Sequence of chain 1.C:
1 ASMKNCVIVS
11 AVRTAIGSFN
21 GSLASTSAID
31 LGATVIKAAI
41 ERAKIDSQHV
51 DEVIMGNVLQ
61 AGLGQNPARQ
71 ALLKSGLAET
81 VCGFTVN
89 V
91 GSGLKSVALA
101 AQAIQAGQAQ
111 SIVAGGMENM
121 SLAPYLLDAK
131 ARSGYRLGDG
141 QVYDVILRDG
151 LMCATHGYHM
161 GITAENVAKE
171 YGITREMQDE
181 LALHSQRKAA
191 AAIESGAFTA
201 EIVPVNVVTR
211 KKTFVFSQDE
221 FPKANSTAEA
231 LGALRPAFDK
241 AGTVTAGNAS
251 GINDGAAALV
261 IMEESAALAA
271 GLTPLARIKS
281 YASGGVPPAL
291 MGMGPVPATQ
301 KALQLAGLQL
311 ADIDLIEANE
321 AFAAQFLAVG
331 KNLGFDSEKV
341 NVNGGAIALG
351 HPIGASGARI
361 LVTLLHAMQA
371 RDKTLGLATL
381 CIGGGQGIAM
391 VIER

Binding-site contacts:
Ligand atom S1P contacts residue ALA321 of chain 1.C at 3.6 Å.
Ligand atom C2P contacts residue ALA321 of chain 1.C at 3.7 Å (hydrophobic).
Ligand atom S1P contacts residue MET291 of chain 1.C at 3.5 Å.
Ligand atom CCP contacts residue ALA246 of chain 1.C at 3.9 Å (hydrophobic).
Ligand atom O5P contacts residue PHE322 of chain 1.C at 3.4 Å.
Ligand atom C2P contacts residue HIS351 of chain 1.C at 4.0 Å.
Ligand atom N4P contacts residue LEU151 of chain 1.C at 3.7 Å.
Ligand atom C6P contacts residue SER250 of chain 1.C at 4.1 Å.
Ligand atom O5P contacts residue HIS159 of chain 1.C at 3.5 Å.
Ligand atom C3P contacts residue LEU151 of chain 1.C at 3.8 Å (hydrophobic).
Ligand atom S1P contacts residue CSX90 of chain 1.C at 3.7 Å.
Ligand atom C6P contacts residue GLY251 of chain 1.C at 3.7 Å.
Ligand atom O1A contacts residue ARG134 of chain 1.B at 4.0 Å.
Ligand atom O9P contacts residue ILE252 of chain 1.C at 4.0 Å.
Ligand atom OAP contacts residue ILE252 of chain 1.C at 3.6 Å.
Ligand atom C7P contacts residue PHE322 of chain 1.C at 4.0 Å (hydrophobic).
Ligand atom C7P contacts residue SER250 of chain 1.C at 3.5 Å.
Ligand atom O4A contacts residue ARG134 of chain 1.B at 2.5 Å (salt-bridge).
Ligand atom O5B contacts residue ALA246 of chain 1.C at 4.0 Å.
Ligand atom O5P contacts residue LEU151 of chain 1.C at 3.6 Å.
Ligand atom O9P contacts residue HIS159 of chain 1.C at 3.8 Å.
Ligand atom P2A contacts residue ARG134 of chain 1.B at 3.9 Å.
Ligand atom CEP contacts residue PHE238 of chain 1.C at 4.0 Å (hydrophobic).
Ligand atom C2P contacts residue PHE322 of chain 1.C at 3.5 Å (hydrophobic).
Ligand atom O9P contacts residue PHE238 of chain 1.C at 3.9 Å.
Ligand atom C6P contacts residue LEU151 of chain 1.C at 4.0 Å (hydrophobic).
Ligand atom CDP contacts residue PHE238 of chain 1.C at 4.0 Å (hydrophobic).
Ligand atom C3P contacts residue HIS351 of chain 1.C at 3.8 Å.
Ligand atom O9P contacts residue LEU151 of chain 1.C at 4.1 Å.
Ligand atom O5B contacts residue EDO1 of chain 1.Z at 4.0 Å.
Ligand atom C9P contacts residue SER250 of chain 1.C at 4.0 Å.
Ligand atom CAP contacts residue SER250 of chain 1.C at 4.0 Å.
Ligand atom N8P contacts residue SER250 of chain 1.C at 2.9 Å (h-bond).
Ligand atom CDP contacts residue ALA246 of chain 1.C at 3.7 Å (hydrophobic).
Ligand atom N4P contacts residue HIS351 of chain 1.C at 3.7 Å.
Ligand atom C5P contacts residue PHE322 of chain 1.C at 4.1 Å (hydrophobic).
Ligand atom S1P contacts residue PHE322 of chain 1.C at 3.9 Å.
Ligand atom S1P contacts residue MET160 of chain 1.C at 4.1 Å.
Ligand atom C5P contacts residue LEU151 of chain 1.C at 3.8 Å (hydrophobic).
Ligand atom O5P contacts residue MET160 of chain 1.C at 3.8 Å.

Sequence of chain 1.B:
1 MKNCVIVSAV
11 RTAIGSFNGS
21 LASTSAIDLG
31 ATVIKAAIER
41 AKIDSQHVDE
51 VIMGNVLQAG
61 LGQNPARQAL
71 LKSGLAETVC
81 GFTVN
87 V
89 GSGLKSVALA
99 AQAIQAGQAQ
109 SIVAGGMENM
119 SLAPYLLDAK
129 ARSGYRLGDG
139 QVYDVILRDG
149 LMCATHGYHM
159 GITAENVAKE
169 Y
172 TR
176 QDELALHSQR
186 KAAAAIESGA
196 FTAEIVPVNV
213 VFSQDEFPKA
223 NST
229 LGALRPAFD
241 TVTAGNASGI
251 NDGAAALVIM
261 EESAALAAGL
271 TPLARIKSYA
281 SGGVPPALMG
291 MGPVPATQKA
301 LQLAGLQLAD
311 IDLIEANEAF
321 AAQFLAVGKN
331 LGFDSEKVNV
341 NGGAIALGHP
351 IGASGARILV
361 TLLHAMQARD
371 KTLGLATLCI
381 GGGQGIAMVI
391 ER

This small molecule binds to this protein.
Small molecule (SMILES): CC(C)(COP(=O)(O)OP(=O)(O)O)[C@H](O)C(=O)NCCC(=O)NCCS